Sequence of chain 1.E:
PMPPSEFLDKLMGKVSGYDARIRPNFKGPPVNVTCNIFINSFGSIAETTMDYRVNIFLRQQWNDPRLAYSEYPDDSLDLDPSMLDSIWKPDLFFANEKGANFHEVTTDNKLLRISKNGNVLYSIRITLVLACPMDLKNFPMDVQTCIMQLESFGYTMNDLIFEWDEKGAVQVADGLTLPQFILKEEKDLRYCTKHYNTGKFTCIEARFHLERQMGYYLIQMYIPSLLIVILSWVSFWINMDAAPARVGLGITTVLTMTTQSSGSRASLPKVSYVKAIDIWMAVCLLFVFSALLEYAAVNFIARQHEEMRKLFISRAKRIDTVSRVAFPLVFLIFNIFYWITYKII

Binding-site contacts:
Ligand atom C contacts residue THR228 of chain 1.A at 4.5 Å.
Ligand atom C contacts residue SER153 of chain 1.E at 3.2 Å.
Ligand atom N contacts residue GLU181 of chain 1.A at 3.0 Å (salt-bridge).
Ligand atom N contacts residue PHE231 of chain 1.A at 4.0 Å.
Ligand atom CD contacts residue PHE231 of chain 1.A at 3.7 Å (hydrophobic).
Ligand atom O contacts residue THR228 of chain 1.A at 3.4 Å (h-bond).
Ligand atom OXT contacts residue ARG89 of chain 1.E at 2.9 Å (salt-bridge).
Ligand atom N contacts residue PHE123 of chain 1.A at 4.0 Å.
Ligand atom OXT contacts residue PHE87 of chain 1.E at 3.7 Å.
Ligand atom CD contacts residue GLU181 of chain 1.A at 4.4 Å.
Ligand atom CG contacts residue SER153 of chain 1.E at 4.2 Å.
Ligand atom CG contacts residue LEU141 of chain 1.E at 4.0 Å (hydrophobic).
Ligand atom N contacts residue TYR226 of chain 1.A at 3.3 Å.
Ligand atom OXT contacts residue SER153 of chain 1.E at 2.8 Å (h-bond).
Ligand atom O contacts residue ARG89 of chain 1.E at 3.3 Å (salt-bridge).
Ligand atom CD contacts residue PHE183 of chain 1.A at 3.5 Å (hydrophobic).
Ligand atom O contacts residue SER153 of chain 1.E at 3.3 Å (h-bond).
Ligand atom C contacts residue ARG89 of chain 1.E at 3.4 Å.
Ligand atom CB contacts residue PHE231 of chain 1.A at 4.3 Å (hydrophobic).
Ligand atom N contacts residue SER182 of chain 1.A at 3.5 Å (h-bond).
Ligand atom CB contacts residue TYR226 of chain 1.A at 4.1 Å (hydrophobic).
Ligand atom CG contacts residue PHE183 of chain 1.A at 3.8 Å (hydrophobic).
Ligand atom CD contacts residue SER182 of chain 1.A at 3.8 Å.
Ligand atom CB contacts residue PHE183 of chain 1.A at 4.2 Å (hydrophobic).
Ligand atom CG contacts residue PHE231 of chain 1.A at 4.2 Å (hydrophobic).
Ligand atom CD contacts residue TYR226 of chain 1.A at 4.0 Å (hydrophobic).
Ligand atom C contacts residue LEU141 of chain 1.E at 4.2 Å (hydrophobic).
Ligand atom CB contacts residue PHE87 of chain 1.E at 4.2 Å (hydrophobic).
Ligand atom O contacts residue LEU141 of chain 1.E at 3.8 Å.

This protein binds this small molecule.
Small molecule (SMILES): NCCCC(=O)O

Sequence of chain 1.A:
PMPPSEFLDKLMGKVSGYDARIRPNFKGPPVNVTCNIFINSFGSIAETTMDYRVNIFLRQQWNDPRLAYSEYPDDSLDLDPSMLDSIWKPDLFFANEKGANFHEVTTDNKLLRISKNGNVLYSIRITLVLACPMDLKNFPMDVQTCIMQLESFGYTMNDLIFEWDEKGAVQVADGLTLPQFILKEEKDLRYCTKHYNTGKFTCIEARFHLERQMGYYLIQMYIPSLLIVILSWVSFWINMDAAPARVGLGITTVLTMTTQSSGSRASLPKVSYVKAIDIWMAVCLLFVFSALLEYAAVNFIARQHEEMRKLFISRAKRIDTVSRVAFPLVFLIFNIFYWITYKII